Binding-site contacts:
Ligand atom N2 contacts residue GLY231 of chain 1.A at 2.9 Å (h-bond).
Ligand atom C20 contacts residue GLY35 of chain 1.A at 3.2 Å.
Ligand atom C38 contacts residue GLY35 of chain 1.A at 3.7 Å.
Ligand atom O6 contacts residue THR73 of chain 1.A at 3.4 Å.
Ligand atom N39 contacts residue GLY35 of chain 1.A at 3.0 Å (h-bond).
Ligand atom C46 contacts residue VAL70 of chain 1.A at 3.6 Å (hydrophobic).
Ligand atom C7 contacts residue GLY231 of chain 1.A at 3.6 Å.
Ligand atom C17 contacts residue GLN74 of chain 1.A at 3.2 Å.
Ligand atom C24 contacts residue THR73 of chain 1.A at 3.6 Å.
Ligand atom O6 contacts residue TYR72 of chain 1.A at 3.6 Å.
Ligand atom C18 contacts residue GLN74 of chain 1.A at 3.3 Å.
Ligand atom O76 contacts residue THR233 of chain 1.A at 3.6 Å.
Ligand atom O77 contacts residue ARG236 of chain 1.A at 3.3 Å.
Ligand atom C14 contacts residue GLY231 of chain 1.A at 3.6 Å.
Ligand atom O41 contacts residue THR73 of chain 1.A at 3.4 Å (h-bond).
Ligand atom C9 contacts residue THR233 of chain 1.A at 3.6 Å.
Ligand atom C47 contacts residue SER36 of chain 1.A at 3.5 Å.
Ligand atom C7 contacts residue GLN74 of chain 1.A at 3.6 Å.
Ligand atom N22 contacts residue ASP229 of chain 1.A at 2.7 Å (salt-bridge).
Ligand atom C4 contacts residue ASP33 of chain 1.A at 3.4 Å.
Ligand atom C17 contacts residue PHE109 of chain 1.A at 3.5 Å (hydrophobic).
Ligand atom O6 contacts residue GLN74 of chain 1.A at 2.9 Å (h-bond).
Ligand atom C43 contacts residue TYR199 of chain 1.A at 3.3 Å (hydrophobic).
Ligand atom C44 contacts residue ARG129 of chain 1.A at 3.6 Å.
Ligand atom N22 contacts residue GLY35 of chain 1.A at 3.1 Å (h-bond).
Ligand atom C20 contacts residue ASP229 of chain 1.A at 3.5 Å.
Ligand atom C5 contacts residue ASP33 of chain 1.A at 3.5 Å.
Ligand atom C10 contacts residue THR233 of chain 1.A at 3.5 Å.
Ligand atom O19 contacts residue GLY35 of chain 1.A at 3.5 Å (h-bond).
Ligand atom C21 contacts residue ASP229 of chain 1.A at 3.2 Å.
Ligand atom O19 contacts residue ASP33 of chain 1.A at 2.6 Å (salt-bridge).
Ligand atom C9 contacts residue GLN74 of chain 1.A at 3.5 Å.
Ligand atom O76 contacts residue THR232 of chain 1.A at 3.7 Å.
Ligand atom C8 contacts residue GLY231 of chain 1.A at 3.2 Å.
Ligand atom C24 contacts residue ASP229 of chain 1.A at 3.5 Å.
Ligand atom C10 contacts residue GLN74 of chain 1.A at 3.6 Å.
Ligand atom O76 contacts residue ASN234 of chain 1.A at 3.1 Å (h-bond).
Ligand atom C21 contacts residue THR232 of chain 1.A at 3.5 Å.
Ligand atom O19 contacts residue SER36 of chain 1.A at 3.7 Å.
Ligand atom O19 contacts residue TYR72 of chain 1.A at 3.3 Å.

Sequence of chain 1.A:
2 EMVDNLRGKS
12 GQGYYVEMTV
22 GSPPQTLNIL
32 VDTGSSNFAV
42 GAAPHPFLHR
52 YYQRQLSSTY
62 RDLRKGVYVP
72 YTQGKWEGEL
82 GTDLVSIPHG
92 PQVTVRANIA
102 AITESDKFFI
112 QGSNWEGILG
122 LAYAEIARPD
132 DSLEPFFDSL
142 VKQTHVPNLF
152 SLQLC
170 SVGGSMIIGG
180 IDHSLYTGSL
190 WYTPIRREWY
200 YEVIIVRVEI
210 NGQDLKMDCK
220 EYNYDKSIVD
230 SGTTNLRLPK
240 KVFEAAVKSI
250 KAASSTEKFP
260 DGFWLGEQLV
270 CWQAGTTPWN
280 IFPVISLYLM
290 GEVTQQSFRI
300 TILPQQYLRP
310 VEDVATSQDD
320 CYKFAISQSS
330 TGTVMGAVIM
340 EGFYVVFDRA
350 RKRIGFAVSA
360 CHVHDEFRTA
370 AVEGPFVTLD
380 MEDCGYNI

A small-molecule ligand and the protein it binds are described below.
Small molecule (SMILES): CCCCCS(=O)(=O)c1cccc(C(=O)N[C@@H](Cc2ccccc2)[C@H](O)CN[C@@H](C)C(=O)NC2CCCCC2)c1